The small molecule below binds the protein below.
Small molecule (SMILES): CC(=O)N[C@H]1[C@H](O[C@H]2[C@H](O)[C@@H](NC(C)=O)CO[C@@H]2CO[C@@H]2O[C@@H](C)[C@@H](O)[C@@H](O)[C@@H]2O)O[C@H](CO)[C@@H](O)[C@@H]1O

Binding-site contacts:
Ligand atom C3 contacts residue PHE278 of chain 8.A at 3.4 Å (hydrophobic).
Ligand atom O6 contacts residue ASN245 of chain 8.A at 3.5 Å (h-bond).
Ligand atom O6 contacts residue TYR282 of chain 8.A at 4.4 Å.
Ligand atom C5 contacts residue ASN245 of chain 8.A at 4.2 Å.
Ligand atom O5 contacts residue ASN245 of chain 8.A at 4.0 Å.
Ligand atom O7 contacts residue ASN241 of chain 8.A at 4.3 Å.
Ligand atom C6 contacts residue LYS248 of chain 8.A at 4.5 Å.
Ligand atom C2 contacts residue PRO281 of chain 8.A at 4.1 Å (hydrophobic).
Ligand atom C6 contacts residue TYR282 of chain 8.A at 4.0 Å (hydrophobic).
Ligand atom C1 contacts residue ASN245 of chain 8.A at 4.4 Å.
Ligand atom O3 contacts residue PRO281 of chain 8.A at 3.6 Å.
Ligand atom C4 contacts residue LEU249 of chain 8.A at 4.4 Å (hydrophobic).
Ligand atom C5 contacts residue ASN245 of chain 8.A at 3.5 Å.
Ligand atom C6 contacts residue LEU249 of chain 8.A at 3.8 Å (hydrophobic).
Ligand atom O5 contacts residue ASN245 of chain 8.A at 3.2 Å (h-bond).
Ligand atom C6 contacts residue ASN245 of chain 8.A at 3.7 Å.
Ligand atom C2 contacts residue ASN241 of chain 8.A at 2.5 Å.
Ligand atom O3 contacts residue PRO281 of chain 8.A at 4.1 Å.
Ligand atom C4 contacts residue ASN245 of chain 8.A at 4.2 Å.
Ligand atom C7 contacts residue ASN241 of chain 8.A at 3.9 Å.
Ligand atom O3 contacts residue VAL280 of chain 8.A at 4.2 Å.
Ligand atom O4 contacts residue LEU249 of chain 8.A at 4.0 Å.
Ligand atom C6 contacts residue ASN245 of chain 8.A at 3.8 Å.
Ligand atom C4 contacts residue PHE278 of chain 8.A at 3.2 Å (hydrophobic).
Ligand atom C5 contacts residue PRO281 of chain 8.A at 4.5 Å (hydrophobic).
Ligand atom C4 contacts residue PRO281 of chain 8.A at 4.2 Å (hydrophobic).
Ligand atom O2 contacts residue PRO281 of chain 8.A at 3.9 Å.
Ligand atom C3 contacts residue ASN241 of chain 8.A at 3.8 Å.
Ligand atom C1 contacts residue ASN245 of chain 8.A at 4.1 Å.
Ligand atom C1 contacts residue ASN241 of chain 8.A at 1.5 Å.
Ligand atom C3 contacts residue PRO281 of chain 8.A at 4.2 Å (hydrophobic).
Ligand atom C6 contacts residue PRO281 of chain 8.A at 4.5 Å (hydrophobic).
Ligand atom O4 contacts residue PHE278 of chain 8.A at 3.7 Å.
Ligand atom C4 contacts residue ASN241 of chain 8.A at 4.3 Å.
Ligand atom O5 contacts residue ASN241 of chain 8.A at 2.4 Å (h-bond).
Ligand atom O3 contacts residue PHE278 of chain 8.A at 3.0 Å (h-bond).
Ligand atom C5 contacts residue ASN241 of chain 8.A at 3.7 Å.
Ligand atom C3 contacts residue ASN245 of chain 8.A at 4.3 Å.
Ligand atom N2 contacts residue ASN241 of chain 8.A at 2.9 Å (h-bond).
Ligand atom O7 contacts residue PRO281 of chain 8.A at 3.6 Å.

Sequence of chain 8.A:
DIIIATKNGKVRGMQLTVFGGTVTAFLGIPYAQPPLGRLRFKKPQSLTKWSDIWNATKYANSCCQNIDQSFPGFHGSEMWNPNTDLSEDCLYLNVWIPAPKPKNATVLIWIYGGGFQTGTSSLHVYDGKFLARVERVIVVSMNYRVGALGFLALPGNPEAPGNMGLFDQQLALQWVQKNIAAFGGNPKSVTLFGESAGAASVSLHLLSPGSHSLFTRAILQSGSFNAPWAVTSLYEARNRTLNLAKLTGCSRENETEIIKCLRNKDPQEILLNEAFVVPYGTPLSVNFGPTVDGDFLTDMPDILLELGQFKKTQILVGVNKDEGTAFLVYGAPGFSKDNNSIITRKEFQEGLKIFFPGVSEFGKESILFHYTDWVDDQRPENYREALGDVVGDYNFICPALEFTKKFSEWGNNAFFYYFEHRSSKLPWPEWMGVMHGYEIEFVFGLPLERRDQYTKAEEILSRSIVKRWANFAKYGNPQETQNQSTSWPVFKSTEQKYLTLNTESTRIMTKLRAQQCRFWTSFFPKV